Sequence of chain 1.A:
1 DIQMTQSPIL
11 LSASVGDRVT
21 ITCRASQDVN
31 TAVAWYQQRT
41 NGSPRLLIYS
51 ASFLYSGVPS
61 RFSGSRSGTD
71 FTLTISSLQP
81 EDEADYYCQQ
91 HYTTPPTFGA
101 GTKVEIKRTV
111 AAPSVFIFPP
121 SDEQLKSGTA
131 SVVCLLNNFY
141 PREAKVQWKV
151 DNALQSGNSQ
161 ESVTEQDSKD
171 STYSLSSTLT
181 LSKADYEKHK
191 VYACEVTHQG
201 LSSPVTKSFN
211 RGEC

Binding-site contacts:
Ligand atom O contacts residue ASN41 of chain 1.A at 2.8 Å (h-bond).
Ligand atom CD contacts residue GLY42 of chain 1.A at 3.2 Å.
Ligand atom NH2 contacts residue GLU83 of chain 1.A at 3.5 Å (salt-bridge).
Ligand atom OG contacts residue MRY1 of chain 1.F at 2.6 Å (h-bond).
Ligand atom CE1 contacts residue GLN39 of chain 1.B at 3.3 Å.
Ligand atom O contacts residue MRY1 of chain 1.F at 2.9 Å (h-bond).
Ligand atom NH2 contacts residue ASP85 of chain 1.A at 2.9 Å (salt-bridge).
Ligand atom NH1 contacts residue GLU83 of chain 1.A at 2.8 Å (salt-bridge).
Ligand atom OG contacts residue ALA175 of chain 1.B at 2.9 Å (h-bond).
Ligand atom OG contacts residue PRO174 of chain 1.B at 3.4 Å.
Ligand atom SG contacts residue ILE9 of chain 1.A at 3.3 Å.
Ligand atom NH1 contacts residue GLN112 of chain 1.B at 2.8 Å (h-bond).
Ligand atom C contacts residue ASP85 of chain 1.A at 3.5 Å.
Ligand atom CZ contacts residue GLN39 of chain 1.B at 3.3 Å.
Ligand atom O contacts residue PRO41 of chain 1.B at 3.3 Å.
Ligand atom O contacts residue GLN38 of chain 1.A at 3.4 Å.
Ligand atom CAI contacts residue GLN39 of chain 1.B at 3.4 Å.
Ligand atom C06 contacts residue GLY9 of chain 1.B at 3.3 Å.
Ligand atom CG contacts residue ASP85 of chain 1.A at 3.5 Å.
Ligand atom CD1 contacts residue GLN39 of chain 1.B at 3.5 Å.
Ligand atom N contacts residue ASP85 of chain 1.A at 2.7 Å (salt-bridge).
Ligand atom CH3 contacts residue LYS22 of chain 1.C at 3.5 Å.
Ligand atom NH2 contacts residue GLN112 of chain 1.B at 2.7 Å (h-bond).
Ligand atom CZ contacts residue GLN112 of chain 1.B at 3.1 Å.
Ligand atom CG contacts residue THR40 of chain 1.A at 3.5 Å.
Ligand atom NH1 contacts residue GLY42 of chain 1.A at 3.4 Å (h-bond).
Ligand atom NE contacts residue ASP85 of chain 1.A at 2.9 Å (salt-bridge).
Ligand atom CA contacts residue MRY1 of chain 1.F at 3.4 Å.
Ligand atom O contacts residue LYS103 of chain 1.A at 2.9 Å (salt-bridge).
Ligand atom N02 contacts residue GLY9 of chain 1.B at 3.1 Å (h-bond).
Ligand atom O01 contacts residue LEU115 of chain 1.B at 3.5 Å (h-bond).
Ligand atom NH1 contacts residue THR40 of chain 1.A at 3.0 Å (h-bond).
Ligand atom O02 contacts residue LEU115 of chain 1.B at 3.0 Å (h-bond).
Ligand atom NH1 contacts residue SER43 of chain 1.A at 3.4 Å (h-bond).
Ligand atom CA contacts residue ASP85 of chain 1.A at 3.3 Å.
Ligand atom CB contacts residue MRY1 of chain 1.F at 3.1 Å.
Ligand atom N08 contacts residue PRO209 of chain 1.B at 3.3 Å.
Ligand atom NH2 contacts residue ALA84 of chain 1.A at 3.2 Å.
Ligand atom C01 contacts residue GLY113 of chain 1.B at 3.3 Å.
Ligand atom C05 contacts residue LEU115 of chain 1.B at 3.2 Å (hydrophobic).

Sequence of chain 1.C:
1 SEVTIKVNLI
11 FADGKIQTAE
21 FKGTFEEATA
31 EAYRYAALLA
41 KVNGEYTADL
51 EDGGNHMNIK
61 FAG

The small molecule below binds the protein below.
Small molecule (SMILES): CC(=O)N[C@H]1CSSC[C@@H](C(=O)NCC=O)NC(=O)[C@H](CCCN=C(N)N)NC(=O)[C@H](CC(C)C)NC(=O)[C@H](CCCN=C(N)N)NC(=O)[C@H](CCCNC(=N)NCCOCCOCCN=[N+]=N)NC(=O)[C@H]([C@@H](C)O)NC(=O)[C@H](CO)NC(=O)[C@H](C(c2ccccc2)c2ccccc2)NC(=O)[C@H](CC(=O)O)NC(=O)[C@H](Cc2ccccc2)NC(=O)[C@H](CCC(N)=O)NC1=O

Sequence of chain 1.B:
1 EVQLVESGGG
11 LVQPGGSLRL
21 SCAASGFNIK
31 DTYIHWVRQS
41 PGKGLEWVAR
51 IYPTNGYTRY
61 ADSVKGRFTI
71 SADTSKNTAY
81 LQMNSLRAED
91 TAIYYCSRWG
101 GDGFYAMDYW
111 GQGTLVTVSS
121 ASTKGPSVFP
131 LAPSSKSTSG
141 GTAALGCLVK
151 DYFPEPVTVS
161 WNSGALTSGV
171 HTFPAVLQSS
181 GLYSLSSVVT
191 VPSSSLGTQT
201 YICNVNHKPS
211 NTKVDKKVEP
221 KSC